Sequence of chain 1.C:
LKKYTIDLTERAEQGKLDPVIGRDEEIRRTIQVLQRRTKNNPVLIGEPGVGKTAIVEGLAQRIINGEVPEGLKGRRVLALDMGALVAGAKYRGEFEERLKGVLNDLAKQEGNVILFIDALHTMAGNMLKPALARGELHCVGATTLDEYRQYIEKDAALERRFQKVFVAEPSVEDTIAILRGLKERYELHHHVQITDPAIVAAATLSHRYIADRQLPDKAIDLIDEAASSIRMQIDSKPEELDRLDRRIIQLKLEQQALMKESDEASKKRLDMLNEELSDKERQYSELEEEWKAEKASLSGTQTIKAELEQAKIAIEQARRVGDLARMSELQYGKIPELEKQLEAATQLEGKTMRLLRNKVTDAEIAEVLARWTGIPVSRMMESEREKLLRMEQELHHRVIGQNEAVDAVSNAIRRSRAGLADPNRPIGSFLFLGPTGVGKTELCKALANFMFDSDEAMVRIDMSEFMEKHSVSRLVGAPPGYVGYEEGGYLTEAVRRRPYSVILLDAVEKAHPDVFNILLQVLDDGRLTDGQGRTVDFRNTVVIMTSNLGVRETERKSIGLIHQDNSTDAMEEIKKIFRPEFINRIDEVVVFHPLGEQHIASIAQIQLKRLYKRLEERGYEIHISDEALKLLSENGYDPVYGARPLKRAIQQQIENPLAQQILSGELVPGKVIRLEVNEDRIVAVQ

Binding-site contacts:
Ligand atom N7 contacts residue VAL214 of chain 1.C at 3.3 Å (h-bond).
Ligand atom C8 contacts residue VAL214 of chain 1.C at 3.1 Å (hydrophobic).
Ligand atom C2 contacts residue ILE353 of chain 1.C at 3.6 Å (hydrophobic).
Ligand atom O3A contacts residue LYS216 of chain 1.C at 2.8 Å (salt-bridge).
Ligand atom PG contacts residue THR217 of chain 1.C at 3.8 Å.
Ligand atom N6 contacts residue ILE353 of chain 1.C at 3.4 Å.
Ligand atom S1G contacts residue LYS216 of chain 1.C at 2.8 Å (salt-bridge).
Ligand atom PA contacts residue GLY215 of chain 1.C at 3.5 Å.
Ligand atom O1B contacts residue LYS216 of chain 1.C at 3.5 Å (salt-bridge).
Ligand atom O3G contacts residue ARG335 of chain 1.D at 3.0 Å (salt-bridge).
Ligand atom O1B contacts residue GLY215 of chain 1.C at 2.4 Å (h-bond).
Ligand atom O1B contacts residue ARG335 of chain 1.D at 3.6 Å (salt-bridge).
Ligand atom PB contacts residue ARG335 of chain 1.D at 3.3 Å.
Ligand atom PG contacts residue ARG335 of chain 1.D at 3.3 Å.
Ligand atom S1G contacts residue ARG335 of chain 1.D at 3.0 Å (salt-bridge).
Ligand atom N1 contacts residue ILE353 of chain 1.C at 3.6 Å.
Ligand atom C8 contacts residue GLY215 of chain 1.C at 3.4 Å.
Ligand atom N3 contacts residue LEU357 of chain 1.C at 3.8 Å.
Ligand atom O5' contacts residue GLY215 of chain 1.C at 3.2 Å.
Ligand atom PB contacts residue LYS216 of chain 1.C at 3.4 Å.
Ligand atom O1B contacts residue VAL214 of chain 1.C at 2.7 Å (h-bond).
Ligand atom O1A contacts residue ALA218 of chain 1.C at 2.7 Å (h-bond).
Ligand atom O2G contacts residue THR217 of chain 1.C at 2.3 Å (h-bond).
Ligand atom N6 contacts residue ILE185 of chain 1.C at 3.5 Å (h-bond).
Ligand atom N7 contacts residue GLY215 of chain 1.C at 3.8 Å.
Ligand atom PB contacts residue GLY215 of chain 1.C at 3.4 Å.
Ligand atom O2A contacts residue THR217 of chain 1.C at 3.6 Å.
Ligand atom C6 contacts residue ILE353 of chain 1.C at 3.7 Å (hydrophobic).
Ligand atom C2 contacts residue LEU357 of chain 1.C at 3.6 Å (hydrophobic).
Ligand atom O2B contacts residue ARG335 of chain 1.D at 3.1 Å (salt-bridge).
Ligand atom O3A contacts residue GLY215 of chain 1.C at 3.2 Å.
Ligand atom PA contacts residue THR217 of chain 1.C at 3.7 Å.
Ligand atom S1G contacts residue ASP282 of chain 1.C at 3.4 Å (salt-bridge).
Ligand atom O3B contacts residue ARG335 of chain 1.D at 2.8 Å (salt-bridge).
Ligand atom C8 contacts residue PRO391 of chain 1.C at 3.8 Å (hydrophobic).
Ligand atom O1A contacts residue THR217 of chain 1.C at 3.3 Å.
Ligand atom O2B contacts residue LYS216 of chain 1.C at 2.4 Å (salt-bridge).
Ligand atom O1B contacts residue GLY213 of chain 1.C at 3.0 Å.
Ligand atom O3A contacts residue THR217 of chain 1.C at 3.0 Å (h-bond).
Ligand atom O1A contacts residue GLY215 of chain 1.C at 3.4 Å.

This protein binds this small molecule.
Small molecule (SMILES): Nc1ncnc2c1ncn2[C@@H]1O[C@H](COP(=O)(O)OP(=O)(O)OP(O)(O)=S)[C@@H](O)[C@H]1O

Sequence of chain 1.D:
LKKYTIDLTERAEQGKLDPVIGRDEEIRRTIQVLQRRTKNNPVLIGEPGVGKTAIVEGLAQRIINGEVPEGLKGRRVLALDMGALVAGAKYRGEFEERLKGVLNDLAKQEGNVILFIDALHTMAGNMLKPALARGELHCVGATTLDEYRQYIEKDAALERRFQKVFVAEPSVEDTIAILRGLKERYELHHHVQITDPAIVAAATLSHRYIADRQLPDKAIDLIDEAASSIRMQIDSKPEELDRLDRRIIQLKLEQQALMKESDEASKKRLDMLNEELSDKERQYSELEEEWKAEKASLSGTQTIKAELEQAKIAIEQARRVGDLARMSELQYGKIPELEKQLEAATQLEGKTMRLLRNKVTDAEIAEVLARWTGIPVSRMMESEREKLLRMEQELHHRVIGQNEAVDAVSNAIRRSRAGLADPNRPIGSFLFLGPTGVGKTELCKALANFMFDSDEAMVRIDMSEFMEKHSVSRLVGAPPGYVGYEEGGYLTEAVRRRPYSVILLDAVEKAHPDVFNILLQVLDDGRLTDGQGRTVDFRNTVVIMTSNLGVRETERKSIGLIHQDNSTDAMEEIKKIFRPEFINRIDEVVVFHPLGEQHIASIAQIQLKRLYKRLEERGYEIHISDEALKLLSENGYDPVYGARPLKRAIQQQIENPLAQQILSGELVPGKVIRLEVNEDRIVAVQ